This protein binds this small molecule.
Small molecule (SMILES): CC(=O)N[C@@H]1[C@@H](O)[C@H](O)[C@@H](CO)O[C@H]1O

Binding-site contacts:
Ligand atom C2 contacts residue ASN345 of chain 1.D at 2.5 Å.
Ligand atom C2 contacts residue PRO344 of chain 1.D at 3.5 Å (hydrophobic).
Ligand atom O7 contacts residue ASN345 of chain 1.D at 4.2 Å.
Ligand atom C7 contacts residue THR369 of chain 1.D at 4.2 Å.
Ligand atom C8 contacts residue THR369 of chain 1.D at 4.1 Å.
Ligand atom C7 contacts residue PRO344 of chain 1.D at 3.3 Å (hydrophobic).
Ligand atom N2 contacts residue ASN345 of chain 1.D at 2.9 Å (h-bond).
Ligand atom C8 contacts residue PRO344 of chain 1.D at 3.1 Å (hydrophobic).
Ligand atom C3 contacts residue ASN345 of chain 1.D at 3.8 Å.
Ligand atom C1 contacts residue PRO344 of chain 1.D at 4.0 Å (hydrophobic).
Ligand atom C5 contacts residue ASN345 of chain 1.D at 3.7 Å.
Ligand atom O7 contacts residue PRO344 of chain 1.D at 4.5 Å.
Ligand atom C8 contacts residue ASN345 of chain 1.D at 3.3 Å.
Ligand atom O7 contacts residue THR369 of chain 1.D at 3.6 Å.
Ligand atom C7 contacts residue ASN345 of chain 1.D at 3.3 Å.
Ligand atom O5 contacts residue ASN345 of chain 1.D at 2.4 Å (h-bond).
Ligand atom N2 contacts residue PRO344 of chain 1.D at 2.7 Å (h-bond).
Ligand atom C6 contacts residue ASN345 of chain 1.D at 4.5 Å.
Ligand atom C4 contacts residue ASN345 of chain 1.D at 4.2 Å.
Ligand atom C1 contacts residue ASN345 of chain 1.D at 1.4 Å.
Ligand atom C8 contacts residue LEU368 of chain 1.D at 3.9 Å (hydrophobic).
Ligand atom O6 contacts residue ASN345 of chain 1.D at 3.9 Å.

Sequence of chain 1.D:
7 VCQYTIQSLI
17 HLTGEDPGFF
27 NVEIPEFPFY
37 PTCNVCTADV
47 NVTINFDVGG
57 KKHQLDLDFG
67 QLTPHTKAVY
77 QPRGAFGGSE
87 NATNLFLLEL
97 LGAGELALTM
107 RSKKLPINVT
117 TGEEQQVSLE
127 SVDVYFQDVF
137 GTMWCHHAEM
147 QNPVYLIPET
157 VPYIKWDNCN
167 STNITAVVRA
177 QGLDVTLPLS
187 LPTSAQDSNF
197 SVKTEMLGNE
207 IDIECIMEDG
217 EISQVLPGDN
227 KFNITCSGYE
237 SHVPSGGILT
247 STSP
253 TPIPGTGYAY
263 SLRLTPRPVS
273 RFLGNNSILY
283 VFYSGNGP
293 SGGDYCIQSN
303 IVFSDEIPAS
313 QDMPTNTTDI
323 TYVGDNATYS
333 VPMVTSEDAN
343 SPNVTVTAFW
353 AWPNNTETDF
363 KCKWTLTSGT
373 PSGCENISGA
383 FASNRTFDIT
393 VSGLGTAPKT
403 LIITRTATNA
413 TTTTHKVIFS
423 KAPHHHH